Binding-site contacts:
Ligand atom N contacts residue HIS125 of chain 1.A at 3.8 Å.
Ligand atom O contacts residue GLN62 of chain 1.A at 3.1 Å (h-bond).
Ligand atom C contacts residue ALA1 of chain 1.B at 3.3 Å (hydrophobic).
Ligand atom OXT contacts residue PHE59 of chain 1.A at 4.3 Å.
Ligand atom O contacts residue ALA1 of chain 1.B at 3.2 Å.
Ligand atom CD contacts residue PHE112 of chain 1.A at 3.5 Å (hydrophobic).
Ligand atom CG contacts residue GLN62 of chain 1.A at 4.2 Å.
Ligand atom CG contacts residue PHE112 of chain 1.A at 4.0 Å (hydrophobic).
Ligand atom CB contacts residue LEU121 of chain 1.A at 4.2 Å (hydrophobic).
Ligand atom CD contacts residue GLN62 of chain 1.A at 3.9 Å.
Ligand atom CG contacts residue PHE59 of chain 1.A at 4.1 Å (hydrophobic).
Ligand atom N contacts residue GLN62 of chain 1.A at 3.9 Å.
Ligand atom N contacts residue ALA1 of chain 1.B at 1.4 Å.
Ligand atom CG contacts residue ALA1 of chain 1.B at 3.6 Å (hydrophobic).
Ligand atom O contacts residue ARG54 of chain 1.A at 2.9 Å (salt-bridge).
Ligand atom CB contacts residue ALA1 of chain 1.B at 3.6 Å (hydrophobic).
Ligand atom CA contacts residue ALA1 of chain 1.B at 2.5 Å (hydrophobic).
Ligand atom CB contacts residue PHE59 of chain 1.A at 3.7 Å (hydrophobic).
Ligand atom CD contacts residue ALA100 of chain 1.A at 4.5 Å (hydrophobic).
Ligand atom CD contacts residue ALA1 of chain 1.B at 2.5 Å (hydrophobic).
Ligand atom CD contacts residue HIS125 of chain 1.A at 3.6 Å.
Ligand atom OXT contacts residue ARG54 of chain 1.A at 2.8 Å (salt-bridge).
Ligand atom OXT contacts residue ALA1 of chain 1.B at 4.3 Å.
Ligand atom CG contacts residue MET60 of chain 1.A at 4.2 Å (hydrophobic).
Ligand atom CA contacts residue GLN62 of chain 1.A at 4.5 Å.
Ligand atom C contacts residue ARG54 of chain 1.A at 3.6 Å.
Ligand atom C contacts residue GLN62 of chain 1.A at 4.0 Å.
Ligand atom CG contacts residue LEU121 of chain 1.A at 4.2 Å (hydrophobic).
Ligand atom O contacts residue MET60 of chain 1.A at 4.5 Å.

A small-molecule ligand and the protein it binds are described below.
Small molecule (SMILES): O=C(O)[C@@H]1CCCN1

Sequence of chain 1.A:
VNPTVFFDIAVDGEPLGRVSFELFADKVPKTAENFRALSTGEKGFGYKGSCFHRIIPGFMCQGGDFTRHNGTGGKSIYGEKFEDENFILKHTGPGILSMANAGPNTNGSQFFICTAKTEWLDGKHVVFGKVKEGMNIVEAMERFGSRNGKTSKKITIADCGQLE